Binding-site contacts:
Ligand atom C4 contacts residue PHE132 of chain 1.A at 3.6 Å (hydrophobic).
Ligand atom O6 contacts residue ARG135 of chain 1.A at 3.0 Å (salt-bridge).
Ligand atom O3 contacts residue ASN28 of chain 1.A at 3.2 Å (h-bond).
Ligand atom O5 contacts residue ALA166 of chain 1.A at 3.5 Å.
Ligand atom O10 contacts residue SER167 of chain 1.A at 2.8 Å (h-bond).
Ligand atom O4 contacts residue ASN28 of chain 1.A at 3.1 Å (h-bond).
Ligand atom C3 contacts residue ASP6 of chain 1.A at 3.3 Å.
Ligand atom O8 contacts residue ARG169 of chain 1.A at 2.9 Å (salt-bridge).
Ligand atom C1 contacts residue THR110 of chain 1.A at 3.6 Å.
Ligand atom C1 contacts residue LYS86 of chain 1.A at 2.4 Å.
Ligand atom O4 contacts residue PHE132 of chain 1.A at 3.4 Å.
Ligand atom O6 contacts residue PHE132 of chain 1.A at 3.3 Å.
Ligand atom C2 contacts residue LYS86 of chain 1.A at 1.3 Å.
Ligand atom O4 contacts residue LYS86 of chain 1.A at 3.6 Å.
Ligand atom O3 contacts residue ASP6 of chain 1.A at 2.8 Å (salt-bridge).
Ligand atom O3 contacts residue LYS86 of chain 1.A at 2.6 Å (salt-bridge).
Ligand atom O7 contacts residue ARG135 of chain 1.A at 3.2 Å (salt-bridge).
Ligand atom O3 contacts residue THR26 of chain 1.A at 3.8 Å.
Ligand atom O1 contacts residue PHE132 of chain 1.A at 3.2 Å.
Ligand atom C5 contacts residue ASP6 of chain 1.A at 3.2 Å.
Ligand atom C6 contacts residue PHE132 of chain 1.A at 3.5 Å (hydrophobic).
Ligand atom C3 contacts residue LYS86 of chain 1.A at 2.4 Å.
Ligand atom O5 contacts residue ASP6 of chain 1.A at 2.5 Å (salt-bridge).
Ligand atom C4 contacts residue LYS86 of chain 1.A at 3.5 Å.
Ligand atom C4 contacts residue ASN28 of chain 1.A at 3.8 Å.
Ligand atom C5 contacts residue ASN28 of chain 1.A at 3.7 Å.
Ligand atom O10 contacts residue ARG169 of chain 1.A at 2.8 Å (salt-bridge).
Ligand atom P1 contacts residue ARG135 of chain 1.A at 3.8 Å.
Ligand atom O1 contacts residue SER130 of chain 1.A at 3.4 Å.
Ligand atom P1 contacts residue SER167 of chain 1.A at 3.5 Å.
Ligand atom O5 contacts residue SER167 of chain 1.A at 3.0 Å (h-bond).
Ligand atom O1 contacts residue LYS86 of chain 1.A at 3.3 Å (salt-bridge).
Ligand atom O7 contacts residue SER167 of chain 1.A at 3.7 Å.
Ligand atom O1 contacts residue THR110 of chain 1.A at 2.4 Å (h-bond).
Ligand atom P1 contacts residue ARG169 of chain 1.A at 3.7 Å.
Ligand atom O3 contacts residue THR27 of chain 1.A at 3.4 Å (h-bond).
Ligand atom C1 contacts residue SER130 of chain 1.A at 3.5 Å.
Ligand atom O8 contacts residue SER167 of chain 1.A at 3.6 Å.
Ligand atom O8 contacts residue ARG135 of chain 1.A at 2.8 Å (salt-bridge).
Ligand atom O6 contacts residue ASN28 of chain 1.A at 3.4 Å (h-bond).

A small-molecule ligand and the protein it binds are described below.
Small molecule (SMILES): O=C(CO)[C@@H](O)[C@H](O)[C@H](O)[C@H](O)COP(=O)(O)O

Sequence of chain 1.B:
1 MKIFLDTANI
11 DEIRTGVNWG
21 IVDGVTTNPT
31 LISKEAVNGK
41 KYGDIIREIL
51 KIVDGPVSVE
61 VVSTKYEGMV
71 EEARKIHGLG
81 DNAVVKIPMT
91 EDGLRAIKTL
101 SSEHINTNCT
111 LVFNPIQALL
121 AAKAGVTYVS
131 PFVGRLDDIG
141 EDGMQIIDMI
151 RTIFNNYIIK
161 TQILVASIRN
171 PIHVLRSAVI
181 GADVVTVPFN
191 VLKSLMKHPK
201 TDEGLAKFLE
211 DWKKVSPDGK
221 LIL

Sequence of chain 1.A:
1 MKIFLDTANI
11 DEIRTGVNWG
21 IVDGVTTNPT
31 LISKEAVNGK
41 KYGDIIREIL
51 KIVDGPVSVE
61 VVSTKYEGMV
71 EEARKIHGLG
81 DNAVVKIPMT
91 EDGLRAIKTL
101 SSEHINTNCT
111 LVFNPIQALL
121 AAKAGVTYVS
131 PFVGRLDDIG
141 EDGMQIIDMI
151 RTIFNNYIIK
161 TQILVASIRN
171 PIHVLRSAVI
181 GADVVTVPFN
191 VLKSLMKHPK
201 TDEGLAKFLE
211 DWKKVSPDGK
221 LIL